Sequence of chain 19.E:
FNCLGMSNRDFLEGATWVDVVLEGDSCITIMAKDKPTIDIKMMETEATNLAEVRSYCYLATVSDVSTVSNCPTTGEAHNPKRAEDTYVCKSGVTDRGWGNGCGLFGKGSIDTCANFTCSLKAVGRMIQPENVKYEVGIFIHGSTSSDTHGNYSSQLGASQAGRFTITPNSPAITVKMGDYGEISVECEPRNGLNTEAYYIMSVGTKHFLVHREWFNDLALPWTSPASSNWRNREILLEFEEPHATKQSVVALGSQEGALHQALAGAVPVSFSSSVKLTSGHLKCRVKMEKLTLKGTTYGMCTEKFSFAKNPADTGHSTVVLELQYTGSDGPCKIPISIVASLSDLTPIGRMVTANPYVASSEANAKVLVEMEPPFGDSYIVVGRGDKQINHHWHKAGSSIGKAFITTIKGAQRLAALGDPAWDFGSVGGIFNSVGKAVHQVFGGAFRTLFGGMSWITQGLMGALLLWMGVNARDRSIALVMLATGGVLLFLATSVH

Binding-site contacts:
Ligand atom C4 contacts residue ASN154 of chain 19.E at 4.2 Å.
Ligand atom C7 contacts residue ASN154 of chain 19.E at 3.6 Å.
Ligand atom C1 contacts residue ASN154 of chain 19.E at 1.4 Å.
Ligand atom C5 contacts residue ASN154 of chain 19.E at 3.6 Å.
Ligand atom C1 contacts residue SER157 of chain 19.E at 4.2 Å.
Ligand atom C1 contacts residue SER156 of chain 19.E at 4.5 Å.
Ligand atom O5 contacts residue ASN154 of chain 19.E at 2.4 Å (h-bond).
Ligand atom O7 contacts residue ASN154 of chain 19.E at 4.0 Å.
Ligand atom C2 contacts residue ASN154 of chain 19.E at 2.5 Å.
Ligand atom N2 contacts residue ASN154 of chain 19.E at 2.9 Å (h-bond).
Ligand atom C3 contacts residue ASN154 of chain 19.E at 3.8 Å.
Ligand atom O5 contacts residue SER157 of chain 19.E at 3.9 Å.
Ligand atom C8 contacts residue ASN154 of chain 19.E at 4.0 Å.

The small molecule below binds the protein below.
Small molecule (SMILES): CC(=O)N[C@@H]1[C@@H](O)[C@H](O)[C@@H](CO)O[C@H]1O